Binding-site contacts:
Ligand atom OGS contacts residue GLY385 of chain 1.A at 2.9 Å (h-bond).
Ligand atom C9B contacts residue NHM1 of chain 1.B at 3.2 Å.
Ligand atom C5B contacts residue VAL71 of chain 1.A at 3.3 Å (hydrophobic).
Ligand atom OS contacts residue PHE201 of chain 1.A at 3.5 Å.
Ligand atom CAS contacts residue ASP384 of chain 1.A at 3.4 Å.
Ligand atom C7B contacts residue GLY174 of chain 1.A at 3.2 Å.
Ligand atom OK contacts residue GLY383 of chain 1.A at 3.3 Å.
Ligand atom CK contacts residue HIS188 of chain 1.A at 3.6 Å.
Ligand atom OS contacts residue PHE301 of chain 1.A at 3.5 Å.
Ligand atom CGY contacts residue THR202 of chain 1.A at 3.1 Å.
Ligand atom OK contacts residue HIS188 of chain 1.A at 3.6 Å.
Ligand atom CIB contacts residue ASN136 of chain 1.A at 3.6 Å.
Ligand atom CAY contacts residue PHE201 of chain 1.A at 3.1 Å (hydrophobic).
Ligand atom CIB contacts residue LEU422 of chain 1.A at 3.4 Å (hydrophobic).
Ligand atom OGS contacts residue HIS188 of chain 1.A at 3.4 Å (h-bond).
Ligand atom CAK contacts residue HIS188 of chain 1.A at 3.5 Å.
Ligand atom CEK contacts residue ASP75 of chain 1.A at 3.3 Å.
Ligand atom NGB contacts residue TYR82 of chain 1.A at 3.4 Å (h-bond).
Ligand atom CEK contacts residue ASP73 of chain 1.A at 3.0 Å.
Ligand atom NK contacts residue ASP384 of chain 1.A at 3.4 Å (salt-bridge).
Ligand atom CBY contacts residue THR202 of chain 1.A at 3.6 Å.
Ligand atom CEY contacts residue PRO190 of chain 1.A at 3.2 Å (hydrophobic).
Ligand atom OGS contacts residue ASP384 of chain 1.A at 3.4 Å (salt-bridge).
Ligand atom NK contacts residue HIS188 of chain 1.A at 3.4 Å (h-bond).
Ligand atom NZK contacts residue ASP384 of chain 1.A at 2.9 Å (salt-bridge).
Ligand atom CBY contacts residue HIS188 of chain 1.A at 3.5 Å.
Ligand atom NZK contacts residue ASP75 of chain 1.A at 2.5 Å (salt-bridge).
Ligand atom CBB contacts residue LEU422 of chain 1.A at 3.6 Å (hydrophobic).
Ligand atom NY contacts residue PHE201 of chain 1.A at 2.8 Å (h-bond).
Ligand atom CDB contacts residue TYR82 of chain 1.A at 3.3 Å (hydrophobic).
Ligand atom CDY contacts residue THR202 of chain 1.A at 3.2 Å.
Ligand atom CIB contacts residue THR172 of chain 1.A at 3.2 Å.
Ligand atom CBK contacts residue PHE201 of chain 1.A at 3.5 Å (hydrophobic).
Ligand atom NGB contacts residue LEU422 of chain 1.A at 3.1 Å (h-bond).
Ligand atom C2B contacts residue TYR186 of chain 1.A at 3.3 Å (hydrophobic).
Ligand atom C8B contacts residue NHM1 of chain 1.B at 3.4 Å.
Ligand atom C4B contacts residue VAL71 of chain 1.A at 3.5 Å (hydrophobic).
Ligand atom OK contacts residue ASP384 of chain 1.A at 3.1 Å (salt-bridge).
Ligand atom NZK contacts residue ASP73 of chain 1.A at 3.3 Å (salt-bridge).
Ligand atom OGS contacts residue TYR186 of chain 1.A at 3.6 Å.

A protein and the small-molecule ligand that binds it are described below.
Small molecule (SMILES): Cc1nccn1CCCCc1ccc(CC(=O)N[C@@H](CO)C(=O)N[C@@H](CCCCN)C(=O)NCCC2CCCCC2)cc1

Sequence of chain 1.A:
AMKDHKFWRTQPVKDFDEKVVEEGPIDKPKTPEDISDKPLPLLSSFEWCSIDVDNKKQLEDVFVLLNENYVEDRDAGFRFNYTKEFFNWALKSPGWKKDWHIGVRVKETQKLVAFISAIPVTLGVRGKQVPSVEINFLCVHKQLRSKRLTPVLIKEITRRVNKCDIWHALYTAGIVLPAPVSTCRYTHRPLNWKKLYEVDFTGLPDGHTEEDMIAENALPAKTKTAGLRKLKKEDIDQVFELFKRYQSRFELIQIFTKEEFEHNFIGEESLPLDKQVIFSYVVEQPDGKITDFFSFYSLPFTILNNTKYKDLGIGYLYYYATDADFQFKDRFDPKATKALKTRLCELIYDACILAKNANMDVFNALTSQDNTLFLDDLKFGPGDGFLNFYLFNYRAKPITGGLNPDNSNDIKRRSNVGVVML